Binding-site contacts:
Ligand atom C2 contacts residue GLU123 of chain 1.F at 3.7 Å.
Ligand atom O4 contacts residue PHE67 of chain 1.F at 2.8 Å.
Ligand atom O2 contacts residue LYS127 of chain 1.F at 4.0 Å.
Ligand atom C2 contacts residue PHE67 of chain 1.F at 4.5 Å (hydrophobic).
Ligand atom O5 contacts residue PHE67 of chain 1.F at 3.5 Å.
Ligand atom C1 contacts residue GLU123 of chain 1.F at 3.8 Å.
Ligand atom C5 contacts residue ARG63 of chain 1.F at 4.0 Å.
Ligand atom C6 contacts residue ARG63 of chain 1.F at 4.0 Å.
Ligand atom C3 contacts residue PHE67 of chain 1.F at 3.6 Å (hydrophobic).
Ligand atom C3 contacts residue GLU123 of chain 1.F at 4.1 Å.
Ligand atom O5 contacts residue ARG63 of chain 1.F at 4.0 Å.
Ligand atom O1 contacts residue PHE67 of chain 1.F at 4.2 Å.
Ligand atom C4 contacts residue PHE67 of chain 1.F at 3.8 Å (hydrophobic).
Ligand atom O4 contacts residue ASP64 of chain 1.F at 4.1 Å.
Ligand atom C5 contacts residue PHE67 of chain 1.F at 3.9 Å (hydrophobic).
Ligand atom O5 contacts residue GLU123 of chain 1.F at 4.1 Å.
Ligand atom O2 contacts residue GLU123 of chain 1.F at 2.5 Å (salt-bridge).
Ligand atom O4 contacts residue ALA68 of chain 1.F at 4.2 Å.
Ligand atom C6 contacts residue ASP64 of chain 1.F at 4.1 Å.
Ligand atom O3 contacts residue PHE67 of chain 1.F at 4.5 Å.
Ligand atom C1 contacts residue PHE67 of chain 1.F at 4.3 Å (hydrophobic).
Ligand atom O3 contacts residue GLU123 of chain 1.F at 4.3 Å.
Ligand atom O1 contacts residue GLU123 of chain 1.F at 2.7 Å (salt-bridge).

A protein and the small-molecule ligand that binds it are described below.
Small molecule (SMILES): OC[C@H]1O[C@H](O)[C@H](O)[C@@H](O)[C@@H]1O

Sequence of chain 1.F:
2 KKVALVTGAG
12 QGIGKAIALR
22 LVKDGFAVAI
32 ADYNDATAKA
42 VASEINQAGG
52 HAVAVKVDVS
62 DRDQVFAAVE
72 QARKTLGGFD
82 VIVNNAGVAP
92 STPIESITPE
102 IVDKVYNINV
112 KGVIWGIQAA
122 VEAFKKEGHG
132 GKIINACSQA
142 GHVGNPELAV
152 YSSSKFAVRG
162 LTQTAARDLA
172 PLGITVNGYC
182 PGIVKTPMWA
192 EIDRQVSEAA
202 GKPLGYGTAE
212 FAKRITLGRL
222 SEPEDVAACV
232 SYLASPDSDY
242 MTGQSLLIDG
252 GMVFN